Sequence of chain 1.A:
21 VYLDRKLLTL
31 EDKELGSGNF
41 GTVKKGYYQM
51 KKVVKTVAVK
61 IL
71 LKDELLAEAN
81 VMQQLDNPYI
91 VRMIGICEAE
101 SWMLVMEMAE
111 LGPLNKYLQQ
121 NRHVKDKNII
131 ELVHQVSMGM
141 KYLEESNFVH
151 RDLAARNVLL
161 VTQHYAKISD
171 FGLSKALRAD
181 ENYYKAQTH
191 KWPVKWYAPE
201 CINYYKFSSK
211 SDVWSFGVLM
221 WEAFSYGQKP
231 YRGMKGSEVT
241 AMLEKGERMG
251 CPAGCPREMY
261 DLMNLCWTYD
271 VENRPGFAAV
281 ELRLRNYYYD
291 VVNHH

The small molecule below binds the protein below.
Small molecule (SMILES): Cc1nn2cc1CN(C)CCOCCNC(=O)c1cn(C)c3ccc(cc13)Nc1nccc-2n1

Binding-site contacts:
Ligand atom C1 contacts residue ASP170 of chain 1.A at 3.6 Å.
Ligand atom N3 contacts residue LEU159 of chain 1.A at 3.4 Å.
Ligand atom N3 contacts residue ALA58 of chain 1.A at 3.8 Å.
Ligand atom C4 contacts residue LEU159 of chain 1.A at 3.2 Å (hydrophobic).
Ligand atom O contacts residue VAL43 of chain 1.A at 3.6 Å.
Ligand atom C9 contacts residue ALA109 of chain 1.A at 3.3 Å (hydrophobic).
Ligand atom C7 contacts residue LEU159 of chain 1.A at 3.6 Å (hydrophobic).
Ligand atom N5 contacts residue LEU35 of chain 1.A at 3.6 Å.
Ligand atom N1 contacts residue MET106 of chain 1.A at 3.4 Å.
Ligand atom C15 contacts residue LEU35 of chain 1.A at 3.3 Å (hydrophobic).
Ligand atom N2 contacts residue GLU107 of chain 1.A at 3.8 Å.
Ligand atom C23 contacts residue ASP170 of chain 1.A at 3.1 Å.
Ligand atom N2 contacts residue LEU159 of chain 1.A at 3.7 Å.
Ligand atom C contacts residue ASP170 of chain 1.A at 3.5 Å.
Ligand atom C2 contacts residue ASP170 of chain 1.A at 3.7 Å.
Ligand atom C16 contacts residue LEU35 of chain 1.A at 3.7 Å (hydrophobic).
Ligand atom C23 contacts residue ARG156 of chain 1.A at 3.6 Å.
Ligand atom C6 contacts residue LEU159 of chain 1.A at 3.5 Å (hydrophobic).
Ligand atom C5 contacts residue ALA58 of chain 1.A at 3.7 Å (hydrophobic).
Ligand atom N6 contacts residue GLY36 of chain 1.A at 3.7 Å.
Ligand atom C4 contacts residue ALA58 of chain 1.A at 3.8 Å (hydrophobic).
Ligand atom C21 contacts residue ASN157 of chain 1.A at 3.7 Å.
Ligand atom C5 contacts residue LEU159 of chain 1.A at 3.3 Å (hydrophobic).
Ligand atom N contacts residue LEU159 of chain 1.A at 3.7 Å.
Ligand atom C22 contacts residue ASP170 of chain 1.A at 3.5 Å.
Ligand atom C8 contacts residue ALA109 of chain 1.A at 3.5 Å (hydrophobic).
Ligand atom C7 contacts residue ALA58 of chain 1.A at 3.5 Å (hydrophobic).
Ligand atom C9 contacts residue GLY112 of chain 1.A at 3.5 Å.
Ligand atom N2 contacts residue ALA58 of chain 1.A at 3.5 Å.
Ligand atom C6 contacts residue ALA58 of chain 1.A at 3.5 Å (hydrophobic).
Ligand atom N4 contacts residue ALA109 of chain 1.A at 3.0 Å (h-bond).
Ligand atom C10 contacts residue GLY112 of chain 1.A at 3.5 Å.
Ligand atom C6 contacts residue ALA109 of chain 1.A at 3.8 Å (hydrophobic).
Ligand atom N7 contacts residue ASP170 of chain 1.A at 2.7 Å (salt-bridge).
Ligand atom C21 contacts residue ASP170 of chain 1.A at 3.3 Å.
Ligand atom N2 contacts residue ALA109 of chain 1.A at 3.0 Å (h-bond).
Ligand atom N4 contacts residue MET108 of chain 1.A at 3.5 Å (h-bond).
Ligand atom C6 contacts residue GLU107 of chain 1.A at 3.3 Å.
Ligand atom C12 contacts residue PRO113 of chain 1.A at 3.8 Å (hydrophobic).
Ligand atom C14 contacts residue PRO113 of chain 1.A at 3.8 Å (hydrophobic).